A small-molecule ligand and the protein it binds are described below.
Small molecule (SMILES): CC(=O)N[C@H]1[C@H](O[C@H]2[C@H](O)[C@@H](NC(C)=O)CO[C@@H]2CO)O[C@H](CO)[C@@H](O)[C@@H]1O

Binding-site contacts:
Ligand atom C5 contacts residue TYR170 of chain 2.A at 4.2 Å (hydrophobic).
Ligand atom C8 contacts residue ASP325 of chain 2.A at 4.4 Å.
Ligand atom C2 contacts residue ASN153 of chain 2.A at 2.4 Å.
Ligand atom N2 contacts residue ASP325 of chain 2.A at 3.9 Å.
Ligand atom C7 contacts residue ASN141 of chain 2.A at 4.3 Å.
Ligand atom C8 contacts residue ASN153 of chain 2.A at 4.3 Å.
Ligand atom O3 contacts residue ASP325 of chain 2.A at 4.2 Å.
Ligand atom C7 contacts residue TYR170 of chain 2.A at 4.1 Å (hydrophobic).
Ligand atom C8 contacts residue VAL139 of chain 2.A at 3.8 Å (hydrophobic).
Ligand atom C5 contacts residue ASN153 of chain 2.A at 3.6 Å.
Ligand atom C3 contacts residue ASN153 of chain 2.A at 3.6 Å.
Ligand atom C1 contacts residue ASN153 of chain 2.A at 1.4 Å.
Ligand atom C8 contacts residue LEU172 of chain 2.A at 4.1 Å (hydrophobic).
Ligand atom C3 contacts residue ASP325 of chain 2.A at 4.2 Å.
Ligand atom N2 contacts residue TYR170 of chain 2.A at 4.4 Å.
Ligand atom C8 contacts residue TYR170 of chain 2.A at 3.9 Å (hydrophobic).
Ligand atom C3 contacts residue TYR170 of chain 2.A at 4.0 Å (hydrophobic).
Ligand atom O3 contacts residue TYR170 of chain 2.A at 4.4 Å.
Ligand atom C1 contacts residue TYR170 of chain 2.A at 3.9 Å (hydrophobic).
Ligand atom C4 contacts residue ASN153 of chain 2.A at 4.2 Å.
Ligand atom N2 contacts residue ASN153 of chain 2.A at 2.8 Å (h-bond).
Ligand atom C2 contacts residue TYR170 of chain 2.A at 4.5 Å (hydrophobic).
Ligand atom O4 contacts residue TYR170 of chain 2.A at 4.3 Å.
Ligand atom O7 contacts residue TYR170 of chain 2.A at 4.0 Å.
Ligand atom C7 contacts residue VAL139 of chain 2.A at 4.5 Å (hydrophobic).
Ligand atom O7 contacts residue ASN141 of chain 2.A at 3.7 Å.
Ligand atom O5 contacts residue ASN153 of chain 2.A at 2.4 Å (h-bond).
Ligand atom O7 contacts residue ASN153 of chain 2.A at 3.3 Å (h-bond).
Ligand atom O5 contacts residue TYR170 of chain 2.A at 4.5 Å.
Ligand atom C7 contacts residue ASN153 of chain 2.A at 3.2 Å.
Ligand atom O6 contacts residue TYR170 of chain 2.A at 4.4 Å.
Ligand atom O7 contacts residue VAL139 of chain 2.A at 4.4 Å.

Sequence of chain 2.A:
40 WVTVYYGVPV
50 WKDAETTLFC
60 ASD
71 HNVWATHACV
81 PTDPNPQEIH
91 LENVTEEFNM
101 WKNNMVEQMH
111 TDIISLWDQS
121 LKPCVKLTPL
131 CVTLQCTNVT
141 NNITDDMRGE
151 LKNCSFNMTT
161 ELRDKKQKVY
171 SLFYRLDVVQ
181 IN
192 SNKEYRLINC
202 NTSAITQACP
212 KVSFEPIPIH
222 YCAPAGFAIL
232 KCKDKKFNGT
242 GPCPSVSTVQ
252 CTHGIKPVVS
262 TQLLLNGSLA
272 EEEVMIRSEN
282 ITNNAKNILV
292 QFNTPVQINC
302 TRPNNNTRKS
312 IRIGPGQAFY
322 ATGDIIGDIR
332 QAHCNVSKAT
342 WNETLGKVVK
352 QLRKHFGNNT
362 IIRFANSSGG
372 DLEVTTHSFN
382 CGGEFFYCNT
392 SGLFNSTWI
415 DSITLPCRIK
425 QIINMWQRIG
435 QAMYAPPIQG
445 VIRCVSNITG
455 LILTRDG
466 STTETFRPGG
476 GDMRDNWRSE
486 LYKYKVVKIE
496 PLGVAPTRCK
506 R